Binding-site contacts:
Ligand atom C2' contacts residue ASN218 of chain 8.S at 3.5 Å.
Ligand atom OP2 contacts residue TYR196 of chain 9.Q at 2.8 Å (h-bond).
Ligand atom C5' contacts residue ARG70 of chain 8.S at 3.4 Å.
Ligand atom O5' contacts residue ARG112 of chain 9.O at 3.5 Å.
Ligand atom OP1 contacts residue LYS120 of chain 9.O at 2.9 Å (salt-bridge).
Ligand atom C6 contacts residue CYS19 of chain 9.Q at 3.7 Å (hydrophobic).
Ligand atom O4' contacts residue ARG80 of chain 9.O at 3.4 Å (salt-bridge).
Ligand atom C5 contacts residue TYR198 of chain 9.Q at 3.5 Å (hydrophobic).
Ligand atom N3 contacts residue PHE149 of chain 9.Q at 3.5 Å.
Ligand atom C3' contacts residue TYR196 of chain 9.Q at 3.1 Å (hydrophobic).
Ligand atom N1 contacts residue PHE149 of chain 9.Q at 3.4 Å.
Ligand atom C2' contacts residue TYR196 of chain 9.Q at 3.0 Å (hydrophobic).
Ligand atom O3' contacts residue ASP113 of chain 9.O at 3.6 Å (salt-bridge).
Ligand atom P contacts residue TYR196 of chain 9.Q at 3.5 Å.
Ligand atom O2 contacts residue TYR196 of chain 9.Q at 3.2 Å.
Ligand atom OP2 contacts residue ARG70 of chain 8.S at 2.5 Å (salt-bridge).
Ligand atom OP2 contacts residue ASN218 of chain 8.S at 3.1 Å (h-bond).
Ligand atom N4 contacts residue LYS59 of chain 9.Q at 3.6 Å.
Ligand atom OP2 contacts residue LYS120 of chain 9.O at 3.4 Å (salt-bridge).
Ligand atom OP1 contacts residue ARG112 of chain 9.O at 2.9 Å (salt-bridge).
Ligand atom C2 contacts residue TYR196 of chain 9.Q at 3.7 Å (hydrophobic).
Ligand atom C5 contacts residue PHE149 of chain 9.Q at 3.4 Å (hydrophobic).
Ligand atom C5' contacts residue ASP113 of chain 9.O at 3.7 Å.
Ligand atom N6 contacts residue PHE149 of chain 9.Q at 3.6 Å.
Ligand atom N4 contacts residue SER60 of chain 9.Q at 3.5 Å (h-bond).
Ligand atom O3' contacts residue LEU118 of chain 9.O at 3.5 Å (h-bond).
Ligand atom C2' contacts residue CYS19 of chain 9.Q at 3.7 Å (hydrophobic).
Ligand atom OP1 contacts residue ARG119 of chain 9.O at 3.5 Å.
Ligand atom C5' contacts residue ARG112 of chain 9.O at 3.6 Å.
Ligand atom C1' contacts residue ARG80 of chain 9.O at 3.7 Å.
Ligand atom C6 contacts residue PHE149 of chain 9.Q at 3.4 Å (hydrophobic).
Ligand atom O3' contacts residue TYR196 of chain 9.Q at 2.9 Å (h-bond).
Ligand atom O4' contacts residue GLN116 of chain 9.O at 3.5 Å (h-bond).
Ligand atom OP1 contacts residue ASP113 of chain 9.O at 2.9 Å (salt-bridge).
Ligand atom OP2 contacts residue TYR62 of chain 9.Q at 2.8 Å (h-bond).
Ligand atom C2 contacts residue PHE149 of chain 9.Q at 3.4 Å (hydrophobic).
Ligand atom C5' contacts residue LYS120 of chain 9.O at 3.5 Å.
Ligand atom OP2 contacts residue ARG194 of chain 9.Q at 3.1 Å (salt-bridge).
Ligand atom N3 contacts residue TYR196 of chain 9.Q at 3.6 Å.
Ligand atom C4 contacts residue PHE149 of chain 9.Q at 3.5 Å (hydrophobic).

Sequence of chain 9.O:
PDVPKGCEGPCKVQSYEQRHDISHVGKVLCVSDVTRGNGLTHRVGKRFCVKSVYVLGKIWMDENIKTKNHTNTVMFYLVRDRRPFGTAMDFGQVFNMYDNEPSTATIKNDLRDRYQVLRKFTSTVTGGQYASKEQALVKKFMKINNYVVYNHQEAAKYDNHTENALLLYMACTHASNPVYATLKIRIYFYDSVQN

Sequence of chain 8.S:
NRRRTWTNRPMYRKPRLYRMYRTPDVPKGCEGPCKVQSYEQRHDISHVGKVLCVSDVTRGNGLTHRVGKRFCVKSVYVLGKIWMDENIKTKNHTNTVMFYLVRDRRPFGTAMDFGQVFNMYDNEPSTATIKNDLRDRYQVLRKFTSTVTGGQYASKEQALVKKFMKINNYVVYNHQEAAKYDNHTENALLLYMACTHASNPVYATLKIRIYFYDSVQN

A small-molecule ligand and the protein it binds are described below.
Small molecule (SMILES): Nc1ccn([C@H]2C[C@H](O[P](=O)(O)OC[C@H]3O[C@@H](n4cnc5c(N)ncnc54)C[C@@H]3O[P](=O)(O)OC[C@H]3O[C@@H](n4ccc(N)nc4=O)C[C@@H]3O)[C@@H](CO[P](=O)(O)O[C@H]3C[C@H](n4ccc(N)nc4=O)O[C@@H]3CO[P](=O)(O)O[C@H]3C[C@H](n4cnc5c(N)ncnc54)O[C@@H]3CO[P](=O)(O)O[C@H]3C[C@H](n4cnc5c(N)ncnc54)O[C@@H]3CO[P](=O)(O)O[C@H]3C[C@H](n4ccc(N)nc4=O)O[C@@H]3COP(=O)=O)O2)c(=O)n1

Sequence of chain 9.Q:
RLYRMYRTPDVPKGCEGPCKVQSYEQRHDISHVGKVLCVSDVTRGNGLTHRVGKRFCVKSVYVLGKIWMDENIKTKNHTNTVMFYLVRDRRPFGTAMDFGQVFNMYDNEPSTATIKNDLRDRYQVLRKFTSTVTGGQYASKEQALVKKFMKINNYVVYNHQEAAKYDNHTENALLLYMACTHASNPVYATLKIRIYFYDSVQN